Sequence of chain 1.F:
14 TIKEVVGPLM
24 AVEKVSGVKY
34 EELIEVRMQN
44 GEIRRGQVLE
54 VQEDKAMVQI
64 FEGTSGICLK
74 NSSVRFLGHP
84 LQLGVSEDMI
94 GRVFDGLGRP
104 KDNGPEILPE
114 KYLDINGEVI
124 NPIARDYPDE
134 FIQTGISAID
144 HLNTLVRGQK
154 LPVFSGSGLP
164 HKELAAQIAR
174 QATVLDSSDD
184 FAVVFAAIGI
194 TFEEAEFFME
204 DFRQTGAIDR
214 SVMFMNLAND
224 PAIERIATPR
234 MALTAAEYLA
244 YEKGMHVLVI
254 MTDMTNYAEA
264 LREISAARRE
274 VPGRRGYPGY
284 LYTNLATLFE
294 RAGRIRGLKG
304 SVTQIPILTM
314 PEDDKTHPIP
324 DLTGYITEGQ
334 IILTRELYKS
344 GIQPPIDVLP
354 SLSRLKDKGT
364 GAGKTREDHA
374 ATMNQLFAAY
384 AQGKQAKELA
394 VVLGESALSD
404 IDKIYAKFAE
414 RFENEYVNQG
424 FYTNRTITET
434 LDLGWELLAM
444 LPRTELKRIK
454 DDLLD

This protein binds this small molecule.
Small molecule (SMILES): Nc1ncnc2c1ncn2[C@@H]1O[C@H](CO[P](=O)(O)O[P](=O)(O)NP(=O)(O)O)[C@@H](O)[C@H]1O

Sequence of chain 1.C:
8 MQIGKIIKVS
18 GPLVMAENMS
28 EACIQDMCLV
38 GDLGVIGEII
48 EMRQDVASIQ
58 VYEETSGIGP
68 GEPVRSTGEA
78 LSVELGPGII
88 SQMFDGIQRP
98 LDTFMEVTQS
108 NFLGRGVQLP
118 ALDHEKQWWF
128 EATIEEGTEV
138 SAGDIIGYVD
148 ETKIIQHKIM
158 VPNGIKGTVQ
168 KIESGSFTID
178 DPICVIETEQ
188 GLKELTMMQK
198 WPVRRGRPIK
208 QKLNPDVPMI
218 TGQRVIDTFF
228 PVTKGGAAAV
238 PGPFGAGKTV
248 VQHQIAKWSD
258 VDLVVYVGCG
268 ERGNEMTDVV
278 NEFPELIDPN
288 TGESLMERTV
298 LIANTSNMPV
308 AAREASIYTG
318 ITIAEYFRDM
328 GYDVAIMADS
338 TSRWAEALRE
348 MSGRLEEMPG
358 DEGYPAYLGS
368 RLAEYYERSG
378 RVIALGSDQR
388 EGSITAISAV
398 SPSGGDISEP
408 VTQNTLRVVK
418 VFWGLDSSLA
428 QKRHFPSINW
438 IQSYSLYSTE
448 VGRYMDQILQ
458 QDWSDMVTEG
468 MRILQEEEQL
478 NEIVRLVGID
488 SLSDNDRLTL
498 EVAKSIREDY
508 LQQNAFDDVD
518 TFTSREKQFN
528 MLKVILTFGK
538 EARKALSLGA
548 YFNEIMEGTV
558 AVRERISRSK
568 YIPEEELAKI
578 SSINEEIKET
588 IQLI

Binding-site contacts:
Ligand atom C5 contacts residue PHE432 of chain 1.C at 3.3 Å (hydrophobic).
Ligand atom O2B contacts residue PRO240 of chain 1.C at 3.5 Å (h-bond).
Ligand atom O3G contacts residue ARG269 of chain 1.C at 2.3 Å (salt-bridge).
Ligand atom O1B contacts residue THR246 of chain 1.C at 2.5 Å (h-bond).
Ligand atom N3B contacts residue GLY242 of chain 1.C at 3.0 Å (h-bond).
Ligand atom O2G contacts residue MG1 of chain 1.Q at 2.1 Å.
Ligand atom N6 contacts residue PHE432 of chain 1.C at 3.3 Å.
Ligand atom C4 contacts residue PHE432 of chain 1.C at 3.5 Å (hydrophobic).
Ligand atom C8 contacts residue GLY244 of chain 1.C at 3.3 Å.
Ligand atom PG contacts residue ARG357 of chain 1.F at 3.3 Å.
Ligand atom C6 contacts residue PHE432 of chain 1.C at 3.0 Å (hydrophobic).
Ligand atom N3B contacts residue ARG357 of chain 1.F at 2.8 Å (salt-bridge).
Ligand atom PG contacts residue MG1 of chain 1.Q at 3.5 Å.
Ligand atom O2B contacts residue LYS245 of chain 1.C at 2.3 Å (salt-bridge).
Ligand atom O3A contacts residue GLY244 of chain 1.C at 2.6 Å (h-bond).
Ligand atom O3' contacts residue SER356 of chain 1.F at 3.1 Å (h-bond).
Ligand atom O1B contacts residue LYS245 of chain 1.C at 3.3 Å (salt-bridge).
Ligand atom O3A contacts residue ALA243 of chain 1.C at 3.4 Å (h-bond).
Ligand atom N1 contacts residue PHE432 of chain 1.C at 3.0 Å.
Ligand atom C5' contacts residue GLY242 of chain 1.C at 3.4 Å.
Ligand atom O2G contacts residue THR246 of chain 1.C at 2.8 Å (h-bond).
Ligand atom N7 contacts residue PHE432 of chain 1.C at 3.4 Å.
Ligand atom O1G contacts residue LYS245 of chain 1.C at 2.7 Å (salt-bridge).
Ligand atom O2A contacts residue VAL247 of chain 1.C at 2.6 Å (h-bond).
Ligand atom O2G contacts residue ARG269 of chain 1.C at 3.5 Å (salt-bridge).
Ligand atom O3' contacts residue ARG357 of chain 1.F at 2.7 Å.
Ligand atom O2' contacts residue LYS359 of chain 1.F at 3.5 Å (salt-bridge).
Ligand atom O5' contacts residue GLY244 of chain 1.C at 3.5 Å.
Ligand atom PA contacts residue GLY244 of chain 1.C at 3.4 Å.
Ligand atom O2B contacts residue ALA243 of chain 1.C at 3.5 Å (h-bond).
Ligand atom O2B contacts residue GLY244 of chain 1.C at 3.4 Å (h-bond).
Ligand atom PG contacts residue ARG269 of chain 1.C at 3.5 Å.
Ligand atom O2A contacts residue THR246 of chain 1.C at 3.3 Å (h-bond).
Ligand atom N7 contacts residue VAL247 of chain 1.C at 3.4 Å.
Ligand atom O1G contacts residue TYR328 of chain 1.F at 3.4 Å.
Ligand atom C4' contacts residue LEU355 of chain 1.F at 3.4 Å (hydrophobic).
Ligand atom O2A contacts residue GLY244 of chain 1.C at 2.9 Å.
Ligand atom N7 contacts residue GLY244 of chain 1.C at 3.3 Å.
Ligand atom O3G contacts residue ARG357 of chain 1.F at 2.6 Å (salt-bridge).
Ligand atom PB contacts residue LYS245 of chain 1.C at 3.3 Å.